Sequence of chain 1.A:
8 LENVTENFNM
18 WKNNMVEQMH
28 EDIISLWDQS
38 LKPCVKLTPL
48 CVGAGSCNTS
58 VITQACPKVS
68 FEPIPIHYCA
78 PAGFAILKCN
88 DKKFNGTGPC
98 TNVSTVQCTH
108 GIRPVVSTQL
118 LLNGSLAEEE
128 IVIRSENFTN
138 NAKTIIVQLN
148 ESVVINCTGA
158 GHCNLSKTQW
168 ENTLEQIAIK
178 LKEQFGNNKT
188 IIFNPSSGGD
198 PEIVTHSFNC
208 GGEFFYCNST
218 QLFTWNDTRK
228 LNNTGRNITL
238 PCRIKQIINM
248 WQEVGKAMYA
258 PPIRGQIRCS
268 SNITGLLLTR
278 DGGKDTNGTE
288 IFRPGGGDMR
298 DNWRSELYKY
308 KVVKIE

This protein binds this small molecule.
Small molecule (SMILES): CC(=O)N[C@@H]1[C@@H](O)[C@H](O)[C@@H](CO)O[C@H]1O

Binding-site contacts:
Ligand atom C5 contacts residue SER267 of chain 1.A at 3.9 Å.
Ligand atom C6 contacts residue SER267 of chain 1.A at 4.2 Å.
Ligand atom C5 contacts residue ARG265 of chain 1.A at 4.2 Å.
Ligand atom C1 contacts residue SER267 of chain 1.A at 3.7 Å.
Ligand atom C4 contacts residue ASN153 of chain 1.A at 4.2 Å.
Ligand atom C2 contacts residue ASN153 of chain 1.A at 2.4 Å.
Ligand atom C1 contacts residue ASN153 of chain 1.A at 1.4 Å.
Ligand atom O6 contacts residue SER267 of chain 1.A at 3.4 Å (h-bond).
Ligand atom C6 contacts residue ARG265 of chain 1.A at 3.9 Å.
Ligand atom O5 contacts residue ASN153 of chain 1.A at 2.3 Å (h-bond).
Ligand atom C5 contacts residue ASN153 of chain 1.A at 3.6 Å.
Ligand atom O5 contacts residue SER267 of chain 1.A at 3.6 Å (h-bond).
Ligand atom C1 contacts residue ARG265 of chain 1.A at 3.9 Å.
Ligand atom O6 contacts residue ARG265 of chain 1.A at 3.5 Å (salt-bridge).
Ligand atom O7 contacts residue ASN161 of chain 1.A at 4.4 Å.
Ligand atom N2 contacts residue VAL151 of chain 1.A at 4.2 Å.
Ligand atom O7 contacts residue ASN234 of chain 1.A at 3.7 Å.
Ligand atom C1 contacts residue VAL151 of chain 1.A at 4.1 Å (hydrophobic).
Ligand atom C8 contacts residue ASN153 of chain 1.A at 3.2 Å.
Ligand atom C3 contacts residue ASN153 of chain 1.A at 3.7 Å.
Ligand atom N2 contacts residue ASN153 of chain 1.A at 2.8 Å (h-bond).
Ligand atom C8 contacts residue ASN161 of chain 1.A at 3.9 Å.
Ligand atom C7 contacts residue ASN153 of chain 1.A at 3.4 Å.
Ligand atom O5 contacts residue ARG265 of chain 1.A at 3.2 Å (salt-bridge).
Ligand atom O7 contacts residue ASN153 of chain 1.A at 4.5 Å.